Binding-site contacts:
Ligand atom C8 contacts residue ASN232 of chain 1.A at 4.4 Å.
Ligand atom C7 contacts residue ASN232 of chain 1.A at 3.3 Å.
Ligand atom C4 contacts residue ASN232 of chain 1.A at 4.3 Å.
Ligand atom N2 contacts residue ASN232 of chain 1.A at 3.0 Å (h-bond).
Ligand atom C1 contacts residue ASN232 of chain 1.A at 1.5 Å.
Ligand atom C3 contacts residue ASN232 of chain 1.A at 3.9 Å.
Ligand atom C5 contacts residue ASN232 of chain 1.A at 3.7 Å.
Ligand atom O5 contacts residue ASN232 of chain 1.A at 2.4 Å (h-bond).
Ligand atom C2 contacts residue ASN232 of chain 1.A at 2.6 Å.
Ligand atom O7 contacts residue ASN232 of chain 1.A at 3.2 Å (h-bond).

Sequence of chain 1.A:
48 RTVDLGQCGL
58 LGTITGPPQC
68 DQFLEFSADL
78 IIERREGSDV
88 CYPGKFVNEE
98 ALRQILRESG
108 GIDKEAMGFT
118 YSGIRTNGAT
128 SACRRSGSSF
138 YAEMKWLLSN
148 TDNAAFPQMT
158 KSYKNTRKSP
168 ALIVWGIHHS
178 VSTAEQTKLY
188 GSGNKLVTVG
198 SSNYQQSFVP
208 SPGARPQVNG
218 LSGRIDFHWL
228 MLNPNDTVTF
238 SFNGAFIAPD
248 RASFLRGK

This protein binds this small molecule.
Small molecule (SMILES): CC(=O)N[C@@H]1[C@@H](O)[C@H](O)[C@@H](CO)O[C@H]1O